A protein and the small-molecule ligand that binds it are described below.
Small molecule (SMILES): CC(C)C[C@H](NC(=O)[C@H](C)NC(=O)CNC(=O)[C@@H](N)Cc1ccccc1)C(=O)N[C@@H](CC(C)C)C(=O)N[C@@H](C)C(=O)O

Sequence of chain 55.B:
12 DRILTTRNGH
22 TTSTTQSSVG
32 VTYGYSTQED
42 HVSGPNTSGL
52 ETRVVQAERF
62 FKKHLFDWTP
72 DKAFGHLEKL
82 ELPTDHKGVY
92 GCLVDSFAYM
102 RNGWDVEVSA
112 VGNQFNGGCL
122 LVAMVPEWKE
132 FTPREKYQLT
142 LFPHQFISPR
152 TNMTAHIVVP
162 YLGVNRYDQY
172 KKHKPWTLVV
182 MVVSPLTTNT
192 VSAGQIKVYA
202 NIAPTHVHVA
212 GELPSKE

Binding-site contacts:
Ligand atom CD2 contacts residue VAL32 of chain 55.B at 3.9 Å (hydrophobic).
Ligand atom CG contacts residue THR17 of chain 55.B at 4.3 Å.
Ligand atom CA contacts residue ASP12 of chain 55.B at 3.7 Å.
Ligand atom CG contacts residue THR16 of chain 55.B at 4.0 Å.
Ligand atom CD2 contacts residue ASP106 of chain 55.B at 4.1 Å.
Ligand atom O contacts residue ILE14 of chain 55.B at 3.1 Å.
Ligand atom C contacts residue ILE14 of chain 55.B at 3.6 Å (hydrophobic).
Ligand atom CD2 contacts residue THR17 of chain 55.B at 3.7 Å.
Ligand atom C contacts residue ILE14 of chain 55.B at 4.2 Å (hydrophobic).
Ligand atom CA contacts residue THR16 of chain 55.B at 3.6 Å.
Ligand atom O contacts residue ARG18 of chain 55.B at 3.0 Å (salt-bridge).
Ligand atom CD1 contacts residue ILE14 of chain 55.B at 3.6 Å (hydrophobic).
Ligand atom CB contacts residue THR16 of chain 55.B at 4.2 Å.
Ligand atom CB contacts residue ILE14 of chain 55.B at 4.1 Å (hydrophobic).
Ligand atom C contacts residue THR16 of chain 55.B at 4.2 Å.
Ligand atom O contacts residue ILE14 of chain 55.B at 3.5 Å (h-bond).
Ligand atom N contacts residue ASP12 of chain 55.B at 4.1 Å.
Ligand atom CB contacts residue LEU15 of chain 55.B at 4.1 Å (hydrophobic).
Ligand atom C contacts residue ARG18 of chain 55.B at 4.1 Å.
Ligand atom CB contacts residue ARG18 of chain 55.B at 4.2 Å.
Ligand atom CA contacts residue ILE14 of chain 55.B at 3.3 Å (hydrophobic).
Ligand atom C contacts residue ARG18 of chain 55.B at 3.8 Å.
Ligand atom CB contacts residue THR17 of chain 55.B at 4.0 Å.
Ligand atom O contacts residue THR16 of chain 55.B at 3.1 Å (h-bond).
Ligand atom C contacts residue ILE14 of chain 55.B at 3.4 Å (hydrophobic).
Ligand atom CA contacts residue ARG18 of chain 55.B at 3.8 Å.
Ligand atom CE1 contacts residue ASP12 of chain 55.B at 3.5 Å.
Ligand atom N contacts residue ILE14 of chain 55.B at 3.0 Å (h-bond).
Ligand atom CD1 contacts residue THR16 of chain 55.B at 3.1 Å.
Ligand atom CD2 contacts residue HIS157 of chain 55.B at 3.7 Å.
Ligand atom CD1 contacts residue ASP12 of chain 55.B at 3.8 Å.
Ligand atom CD1 contacts residue TYR34 of chain 55.B at 3.0 Å (hydrophobic).
Ligand atom O contacts residue THR17 of chain 55.B at 3.8 Å.
Ligand atom CG contacts residue ILE14 of chain 55.B at 4.2 Å (hydrophobic).
Ligand atom N contacts residue ILE14 of chain 55.B at 3.5 Å.
Ligand atom CA contacts residue ILE14 of chain 55.B at 4.0 Å (hydrophobic).
Ligand atom N contacts residue THR16 of chain 55.B at 2.9 Å (h-bond).
Ligand atom O contacts residue LEU15 of chain 55.B at 3.5 Å.
Ligand atom C contacts residue THR16 of chain 55.B at 3.7 Å.
Ligand atom O contacts residue ARG18 of chain 55.B at 3.6 Å (salt-bridge).